This small molecule binds to this protein.
Small molecule (SMILES): O=P(O)(O)OC[C@H]1O[C@](O)(COP(=O)(O)O)[C@@H](O)[C@@H]1O

Binding-site contacts:
Ligand atom O3P contacts residue THR403 of chain 2.B at 3.3 Å.
Ligand atom O6P contacts residue SER404 of chain 2.B at 2.4 Å (h-bond).
Ligand atom O4 contacts residue GLY490 of chain 2.B at 3.1 Å (h-bond).
Ligand atom C2 contacts residue LEU401 of chain 2.B at 3.8 Å (hydrophobic).
Ligand atom P2 contacts residue THR407 of chain 2.B at 4.0 Å.
Ligand atom C6 contacts residue SER492 of chain 2.B at 3.8 Å.
Ligand atom O5 contacts residue LEU401 of chain 2.B at 3.8 Å.
Ligand atom C4 contacts residue SER492 of chain 2.B at 3.8 Å.
Ligand atom O3 contacts residue TRP452 of chain 2.B at 3.7 Å.
Ligand atom O1 contacts residue ARG459 of chain 2.B at 3.8 Å.
Ligand atom O1P contacts residue TRP452 of chain 2.B at 3.6 Å.
Ligand atom C1 contacts residue ARG459 of chain 2.B at 3.4 Å.
Ligand atom O6 contacts residue THR403 of chain 2.B at 3.3 Å (h-bond).
Ligand atom C3 contacts residue TRP452 of chain 2.B at 3.8 Å (hydrophobic).
Ligand atom O6 contacts residue SER402 of chain 2.B at 3.0 Å.
Ligand atom O2 contacts residue LEU401 of chain 2.B at 2.9 Å.
Ligand atom P1 contacts residue ARG459 of chain 2.B at 3.3 Å.
Ligand atom C1 contacts residue TRP452 of chain 2.B at 3.4 Å (hydrophobic).
Ligand atom O2 contacts residue GLY484 of chain 2.B at 3.8 Å.
Ligand atom O5P contacts residue SER402 of chain 2.B at 3.0 Å.
Ligand atom P2 contacts residue SER402 of chain 2.B at 3.2 Å.
Ligand atom O4P contacts residue HIS491 of chain 2.B at 3.0 Å.
Ligand atom C6 contacts residue SER402 of chain 2.B at 3.8 Å.
Ligand atom O5P contacts residue THR407 of chain 2.B at 2.7 Å (h-bond).
Ligand atom C6 contacts residue LEU401 of chain 2.B at 3.8 Å (hydrophobic).
Ligand atom O1P contacts residue ARG459 of chain 2.B at 2.7 Å (salt-bridge).
Ligand atom O3 contacts residue GLY484 of chain 2.B at 3.0 Å (h-bond).
Ligand atom P2 contacts residue SER404 of chain 2.B at 3.9 Å.
Ligand atom O2 contacts residue GLN483 of chain 2.B at 4.0 Å.
Ligand atom C1 contacts residue LEU401 of chain 2.B at 3.5 Å (hydrophobic).
Ligand atom O6P contacts residue SER402 of chain 2.B at 2.6 Å (h-bond).
Ligand atom O6P contacts residue THR403 of chain 2.B at 2.9 Å (h-bond).
Ligand atom O4 contacts residue HIS491 of chain 2.B at 3.1 Å.
Ligand atom P2 contacts residue THR403 of chain 2.B at 3.7 Å.
Ligand atom O6P contacts residue GLY405 of chain 2.B at 3.4 Å (h-bond).
Ligand atom O5P contacts residue THR406 of chain 2.B at 3.8 Å.
Ligand atom O3P contacts residue ARG459 of chain 2.B at 2.9 Å (salt-bridge).
Ligand atom O4 contacts residue SER492 of chain 2.B at 3.7 Å.
Ligand atom O1 contacts residue TRP452 of chain 2.B at 3.0 Å (h-bond).
Ligand atom P1 contacts residue TRP452 of chain 2.B at 3.8 Å.

Sequence of chain 2.B:
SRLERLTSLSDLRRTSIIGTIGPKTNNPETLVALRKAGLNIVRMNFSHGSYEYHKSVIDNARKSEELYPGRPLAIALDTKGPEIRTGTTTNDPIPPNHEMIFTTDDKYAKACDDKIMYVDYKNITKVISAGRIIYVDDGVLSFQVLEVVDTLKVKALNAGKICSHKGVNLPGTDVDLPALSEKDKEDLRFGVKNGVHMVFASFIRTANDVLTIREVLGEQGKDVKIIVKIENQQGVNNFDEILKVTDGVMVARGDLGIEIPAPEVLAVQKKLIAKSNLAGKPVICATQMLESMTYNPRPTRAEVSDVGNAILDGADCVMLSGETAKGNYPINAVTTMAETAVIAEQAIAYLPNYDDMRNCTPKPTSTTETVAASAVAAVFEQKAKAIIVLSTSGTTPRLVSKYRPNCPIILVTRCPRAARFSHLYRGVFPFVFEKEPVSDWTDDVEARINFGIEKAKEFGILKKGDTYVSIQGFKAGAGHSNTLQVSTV